The small molecule below binds the protein below.
Small molecule (SMILES): CC(=O)N[C@@H]1[C@@H](O)[C@H](O)[C@@H](CO)O[C@H]1O

Binding-site contacts:
Ligand atom O7 contacts residue ASN612 of chain 1.B at 3.2 Å (h-bond).
Ligand atom C2 contacts residue ASN612 of chain 1.B at 2.4 Å.
Ligand atom C6 contacts residue THR614 of chain 1.B at 4.3 Å.
Ligand atom C3 contacts residue ASN612 of chain 1.B at 3.8 Å.
Ligand atom C4 contacts residue ASN612 of chain 1.B at 4.3 Å.
Ligand atom C8 contacts residue ASN612 of chain 1.B at 4.3 Å.
Ligand atom C5 contacts residue ASN612 of chain 1.B at 3.7 Å.
Ligand atom N2 contacts residue ASN612 of chain 1.B at 2.8 Å (h-bond).
Ligand atom O5 contacts residue ASN612 of chain 1.B at 2.4 Å (h-bond).
Ligand atom O5 contacts residue THR614 of chain 1.B at 4.0 Å.
Ligand atom C7 contacts residue ASN612 of chain 1.B at 3.1 Å.
Ligand atom O6 contacts residue THR614 of chain 1.B at 3.2 Å (h-bond).
Ligand atom C1 contacts residue ASN612 of chain 1.B at 1.4 Å.
Ligand atom C8 contacts residue GLN828 of chain 1.A at 3.7 Å.

Sequence of chain 1.B:
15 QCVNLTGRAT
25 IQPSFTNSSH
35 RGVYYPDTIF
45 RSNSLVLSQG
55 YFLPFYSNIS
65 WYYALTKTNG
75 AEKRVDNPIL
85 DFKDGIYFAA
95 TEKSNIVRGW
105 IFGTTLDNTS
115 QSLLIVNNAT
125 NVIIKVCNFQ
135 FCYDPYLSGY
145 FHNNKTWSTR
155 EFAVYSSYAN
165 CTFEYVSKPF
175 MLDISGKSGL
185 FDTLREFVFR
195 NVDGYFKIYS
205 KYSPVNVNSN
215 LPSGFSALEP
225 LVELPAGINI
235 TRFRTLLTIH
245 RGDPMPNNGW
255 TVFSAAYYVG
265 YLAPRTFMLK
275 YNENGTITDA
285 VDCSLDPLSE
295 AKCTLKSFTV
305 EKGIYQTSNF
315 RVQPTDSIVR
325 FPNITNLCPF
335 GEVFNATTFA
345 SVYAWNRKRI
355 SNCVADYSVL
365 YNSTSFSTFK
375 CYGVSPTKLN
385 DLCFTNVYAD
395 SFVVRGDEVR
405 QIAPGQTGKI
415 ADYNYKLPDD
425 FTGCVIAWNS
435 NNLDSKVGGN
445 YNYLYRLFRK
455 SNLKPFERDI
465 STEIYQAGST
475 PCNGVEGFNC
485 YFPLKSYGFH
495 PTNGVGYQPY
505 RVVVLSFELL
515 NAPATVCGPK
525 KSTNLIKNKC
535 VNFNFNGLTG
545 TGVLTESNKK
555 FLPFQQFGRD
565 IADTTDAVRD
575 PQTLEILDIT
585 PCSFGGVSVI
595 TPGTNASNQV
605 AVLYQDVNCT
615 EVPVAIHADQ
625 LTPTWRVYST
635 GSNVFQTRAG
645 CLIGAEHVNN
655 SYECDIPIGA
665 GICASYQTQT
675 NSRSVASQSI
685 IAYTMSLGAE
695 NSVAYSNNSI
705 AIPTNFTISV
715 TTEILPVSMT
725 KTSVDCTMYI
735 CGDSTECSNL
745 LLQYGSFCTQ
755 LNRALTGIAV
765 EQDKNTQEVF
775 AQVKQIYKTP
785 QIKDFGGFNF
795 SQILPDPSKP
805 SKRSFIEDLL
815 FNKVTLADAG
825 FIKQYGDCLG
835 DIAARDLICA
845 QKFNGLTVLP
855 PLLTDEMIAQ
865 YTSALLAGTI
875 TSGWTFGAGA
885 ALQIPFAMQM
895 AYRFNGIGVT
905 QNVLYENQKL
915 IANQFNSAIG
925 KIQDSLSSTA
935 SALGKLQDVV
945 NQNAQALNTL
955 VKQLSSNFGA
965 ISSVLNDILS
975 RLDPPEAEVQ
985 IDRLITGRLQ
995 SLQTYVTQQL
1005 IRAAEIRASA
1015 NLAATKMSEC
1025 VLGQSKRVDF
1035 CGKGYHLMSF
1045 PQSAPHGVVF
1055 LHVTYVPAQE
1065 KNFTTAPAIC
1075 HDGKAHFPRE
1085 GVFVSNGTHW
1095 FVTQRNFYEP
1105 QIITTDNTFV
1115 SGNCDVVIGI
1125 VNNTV

Sequence of chain 1.A:
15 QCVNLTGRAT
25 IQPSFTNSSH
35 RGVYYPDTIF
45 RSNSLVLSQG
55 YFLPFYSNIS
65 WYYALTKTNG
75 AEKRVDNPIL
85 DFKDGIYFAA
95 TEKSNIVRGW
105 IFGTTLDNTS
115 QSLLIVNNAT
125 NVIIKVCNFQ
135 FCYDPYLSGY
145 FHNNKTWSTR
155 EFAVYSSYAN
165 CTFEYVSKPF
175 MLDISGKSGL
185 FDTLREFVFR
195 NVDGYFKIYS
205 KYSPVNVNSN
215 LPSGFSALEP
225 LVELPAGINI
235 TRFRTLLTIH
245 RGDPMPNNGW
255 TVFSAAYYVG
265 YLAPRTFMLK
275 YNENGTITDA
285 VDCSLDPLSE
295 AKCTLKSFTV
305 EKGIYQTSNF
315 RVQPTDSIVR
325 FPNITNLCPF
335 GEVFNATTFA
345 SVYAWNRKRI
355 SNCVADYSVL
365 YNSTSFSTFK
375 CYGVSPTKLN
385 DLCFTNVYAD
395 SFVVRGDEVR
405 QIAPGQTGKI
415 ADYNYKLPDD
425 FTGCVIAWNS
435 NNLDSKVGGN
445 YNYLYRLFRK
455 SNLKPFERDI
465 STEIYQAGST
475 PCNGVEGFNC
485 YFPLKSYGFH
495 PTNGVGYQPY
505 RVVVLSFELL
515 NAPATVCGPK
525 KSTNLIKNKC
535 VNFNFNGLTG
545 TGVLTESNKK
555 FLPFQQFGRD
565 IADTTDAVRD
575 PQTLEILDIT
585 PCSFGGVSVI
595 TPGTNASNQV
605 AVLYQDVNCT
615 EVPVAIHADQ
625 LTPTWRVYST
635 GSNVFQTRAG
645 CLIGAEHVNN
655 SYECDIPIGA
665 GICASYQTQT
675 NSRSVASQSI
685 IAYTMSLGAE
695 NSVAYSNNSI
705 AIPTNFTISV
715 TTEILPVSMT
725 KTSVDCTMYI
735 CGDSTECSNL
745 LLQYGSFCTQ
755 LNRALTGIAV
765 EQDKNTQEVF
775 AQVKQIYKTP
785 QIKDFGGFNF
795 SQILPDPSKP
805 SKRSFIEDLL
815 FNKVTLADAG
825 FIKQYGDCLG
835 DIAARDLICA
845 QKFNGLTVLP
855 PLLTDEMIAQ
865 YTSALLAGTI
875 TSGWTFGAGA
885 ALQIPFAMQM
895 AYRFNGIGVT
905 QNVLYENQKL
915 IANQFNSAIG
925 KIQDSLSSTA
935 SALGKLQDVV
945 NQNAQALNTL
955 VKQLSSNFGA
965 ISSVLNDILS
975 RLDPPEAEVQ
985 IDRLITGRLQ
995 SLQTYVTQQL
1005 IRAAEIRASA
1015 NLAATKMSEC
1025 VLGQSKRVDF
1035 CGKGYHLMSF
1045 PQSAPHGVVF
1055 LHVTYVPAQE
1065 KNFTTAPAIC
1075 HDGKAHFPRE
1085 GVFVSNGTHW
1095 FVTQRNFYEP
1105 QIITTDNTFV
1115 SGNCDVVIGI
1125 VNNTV